Binding-site contacts:
Ligand atom CG contacts residue GLU894 of chain 11.R at 3.2 Å.
Ligand atom CD contacts residue ASN617 of chain 11.R at 3.1 Å.
Ligand atom CB contacts residue TYR619 of chain 11.R at 4.0 Å (hydrophobic).
Ligand atom NE2 contacts residue ARG845 of chain 11.R at 4.0 Å.
Ligand atom N contacts residue ASP618 of chain 11.R at 3.4 Å (salt-bridge).
Ligand atom C contacts residue TYR619 of chain 11.R at 3.2 Å (hydrophobic).
Ligand atom N contacts residue TYR619 of chain 11.R at 3.5 Å (h-bond).
Ligand atom N contacts residue ASN617 of chain 11.R at 2.9 Å (h-bond).
Ligand atom CE1 contacts residue LEU348 of chain 11.R at 3.5 Å (hydrophobic).
Ligand atom CG contacts residue ASN617 of chain 11.R at 3.7 Å.
Ligand atom CB contacts residue LEU620 of chain 11.R at 3.8 Å (hydrophobic).
Ligand atom CB contacts residue ARG649 of chain 11.R at 4.2 Å.
Ligand atom CA contacts residue ASN617 of chain 11.R at 4.1 Å.
Ligand atom CB contacts residue GLU894 of chain 11.R at 3.4 Å.
Ligand atom CA contacts residue CYS621 of chain 11.R at 3.2 Å (hydrophobic).
Ligand atom CG contacts residue CYS621 of chain 11.R at 3.9 Å (hydrophobic).
Ligand atom O contacts residue TYR619 of chain 11.R at 2.7 Å.
Ligand atom N contacts residue ARG649 of chain 11.R at 4.2 Å.
Ligand atom CB contacts residue CYS621 of chain 11.R at 3.5 Å (hydrophobic).
Ligand atom O contacts residue ALA857 of chain 11.R at 3.7 Å.
Ligand atom CD2 contacts residue ARG845 of chain 11.R at 4.0 Å.
Ligand atom N contacts residue CYS621 of chain 11.R at 3.0 Å (h-bond).
Ligand atom N contacts residue TYR619 of chain 11.R at 3.6 Å.
Ligand atom CD contacts residue ARG46 of chain 11.Q at 3.3 Å.
Ligand atom CG contacts residue ARG46 of chain 11.Q at 3.1 Å.
Ligand atom CB contacts residue TYR619 of chain 11.R at 3.7 Å (hydrophobic).
Ligand atom CE1 contacts residue GLU894 of chain 11.R at 4.1 Å.
Ligand atom ND1 contacts residue GLU894 of chain 11.R at 3.5 Å (salt-bridge).
Ligand atom CD contacts residue CYS621 of chain 11.R at 3.5 Å (hydrophobic).
Ligand atom CB contacts residue PHE896 of chain 11.R at 4.0 Å (hydrophobic).
Ligand atom ND1 contacts residue LEU348 of chain 11.R at 3.6 Å.
Ligand atom C contacts residue ARG649 of chain 11.R at 3.9 Å.
Ligand atom O contacts residue ARG649 of chain 11.R at 3.3 Å (salt-bridge).
Ligand atom CD2 contacts residue GLU894 of chain 11.R at 3.7 Å.
Ligand atom NE2 contacts residue GLU894 of chain 11.R at 4.2 Å.
Ligand atom CB contacts residue ALA857 of chain 11.R at 4.2 Å (hydrophobic).
Ligand atom C contacts residue ARG845 of chain 11.R at 4.1 Å.
Ligand atom CA contacts residue TYR619 of chain 11.R at 4.2 Å (hydrophobic).
Ligand atom CB contacts residue ARG649 of chain 11.R at 4.1 Å.
Ligand atom CA contacts residue TYR619 of chain 11.R at 4.1 Å (hydrophobic).

A small-molecule ligand and the protein it binds are described below.
Small molecule (SMILES): NC(N)=NCCC[C@H](NC(=O)[C@@H]1CCCN1)C(=O)N[C@H](C=O)CC1=NC=NC1

Sequence of chain 11.R:
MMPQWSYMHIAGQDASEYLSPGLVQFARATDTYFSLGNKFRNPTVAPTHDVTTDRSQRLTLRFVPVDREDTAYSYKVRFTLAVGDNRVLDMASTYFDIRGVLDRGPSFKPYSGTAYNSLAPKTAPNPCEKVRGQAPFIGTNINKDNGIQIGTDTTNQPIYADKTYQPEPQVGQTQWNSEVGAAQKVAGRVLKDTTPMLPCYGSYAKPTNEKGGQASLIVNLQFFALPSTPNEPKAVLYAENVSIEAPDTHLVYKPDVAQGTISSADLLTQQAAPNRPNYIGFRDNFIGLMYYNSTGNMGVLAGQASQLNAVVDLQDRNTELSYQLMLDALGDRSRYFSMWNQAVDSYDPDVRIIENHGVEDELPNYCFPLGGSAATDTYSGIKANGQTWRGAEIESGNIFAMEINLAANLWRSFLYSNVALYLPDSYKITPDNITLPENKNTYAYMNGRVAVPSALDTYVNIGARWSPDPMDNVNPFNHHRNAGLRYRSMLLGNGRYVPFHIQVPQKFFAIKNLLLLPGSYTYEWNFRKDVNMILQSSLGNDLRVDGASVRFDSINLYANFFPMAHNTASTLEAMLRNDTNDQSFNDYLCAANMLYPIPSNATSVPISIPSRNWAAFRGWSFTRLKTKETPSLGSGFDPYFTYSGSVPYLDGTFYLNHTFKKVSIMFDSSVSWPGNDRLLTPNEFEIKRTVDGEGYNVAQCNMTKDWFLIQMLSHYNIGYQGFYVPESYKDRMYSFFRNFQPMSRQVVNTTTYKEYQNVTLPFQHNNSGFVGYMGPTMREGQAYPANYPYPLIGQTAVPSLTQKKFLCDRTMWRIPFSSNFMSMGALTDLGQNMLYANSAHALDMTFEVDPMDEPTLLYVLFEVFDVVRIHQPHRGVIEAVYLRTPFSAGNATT

Sequence of chain 11.Q:
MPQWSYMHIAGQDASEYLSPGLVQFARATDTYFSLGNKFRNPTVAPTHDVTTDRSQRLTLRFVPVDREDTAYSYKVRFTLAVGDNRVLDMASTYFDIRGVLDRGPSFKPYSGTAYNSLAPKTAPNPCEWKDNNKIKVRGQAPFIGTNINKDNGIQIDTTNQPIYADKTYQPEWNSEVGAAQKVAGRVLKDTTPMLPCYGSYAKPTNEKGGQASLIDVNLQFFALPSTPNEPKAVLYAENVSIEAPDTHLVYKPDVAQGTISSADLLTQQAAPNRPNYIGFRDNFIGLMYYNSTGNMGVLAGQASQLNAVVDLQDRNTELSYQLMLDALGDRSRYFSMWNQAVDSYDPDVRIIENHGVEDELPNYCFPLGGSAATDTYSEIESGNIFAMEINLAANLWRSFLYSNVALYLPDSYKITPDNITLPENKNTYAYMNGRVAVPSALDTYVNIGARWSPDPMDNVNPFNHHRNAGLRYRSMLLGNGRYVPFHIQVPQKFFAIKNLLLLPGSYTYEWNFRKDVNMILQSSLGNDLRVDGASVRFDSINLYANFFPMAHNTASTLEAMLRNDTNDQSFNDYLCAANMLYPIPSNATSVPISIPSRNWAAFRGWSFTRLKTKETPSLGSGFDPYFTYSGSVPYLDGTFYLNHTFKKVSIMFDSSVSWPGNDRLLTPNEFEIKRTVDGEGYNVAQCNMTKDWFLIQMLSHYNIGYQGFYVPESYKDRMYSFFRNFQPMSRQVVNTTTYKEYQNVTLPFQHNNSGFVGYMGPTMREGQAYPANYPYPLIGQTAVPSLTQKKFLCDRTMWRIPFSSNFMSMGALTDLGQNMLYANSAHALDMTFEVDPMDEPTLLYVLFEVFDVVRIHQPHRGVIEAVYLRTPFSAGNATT